Binding-site contacts:
Ligand atom O1P contacts residue SER223 of chain 4.B at 2.6 Å (h-bond).
Ligand atom O1P contacts residue TYR305 of chain 4.B at 2.5 Å (h-bond).
Ligand atom O5' contacts residue GLY222 of chain 4.B at 3.3 Å.
Ligand atom O6 contacts residue MET308 of chain 4.B at 3.1 Å (h-bond).
Ligand atom O2P contacts residue GLY260 of chain 4.B at 2.9 Å (h-bond).
Ligand atom C2' contacts residue ASP258 of chain 4.B at 3.4 Å.
Ligand atom N7 contacts residue GLY307 of chain 4.B at 3.2 Å.
Ligand atom C8 contacts residue MET79 of chain 4.B at 3.5 Å (hydrophobic).
Ligand atom O4' contacts residue GLY222 of chain 4.B at 3.8 Å.
Ligand atom C3' contacts residue ASP258 of chain 4.B at 3.4 Å.
Ligand atom P contacts residue SER223 of chain 4.B at 3.6 Å.
Ligand atom O3' contacts residue ARG216 of chain 4.B at 3.3 Å (salt-bridge).
Ligand atom O6 contacts residue GLY307 of chain 4.B at 3.4 Å.
Ligand atom O3P contacts residue GLY281 of chain 4.B at 3.0 Å (h-bond).
Ligand atom O2' contacts residue ASN197 of chain 4.B at 3.7 Å.
Ligand atom O6 contacts residue GLY309 of chain 4.B at 2.4 Å (h-bond).
Ligand atom O1P contacts residue GLY282 of chain 4.B at 3.0 Å (h-bond).
Ligand atom O3' contacts residue MET279 of chain 4.B at 3.6 Å (h-bond).
Ligand atom P contacts residue TYR305 of chain 4.B at 3.7 Å.
Ligand atom C5 contacts residue MET308 of chain 4.B at 3.7 Å (hydrophobic).
Ligand atom C2' contacts residue ARG216 of chain 4.B at 3.5 Å.
Ligand atom C6 contacts residue GLY309 of chain 4.B at 3.4 Å.
Ligand atom O3' contacts residue ASP258 of chain 4.B at 2.5 Å (salt-bridge).
Ligand atom N3 contacts residue CYS225 of chain 4.B at 3.5 Å (h-bond).
Ligand atom C2 contacts residue THR227 of chain 4.B at 3.7 Å.
Ligand atom O3P contacts residue GLY282 of chain 4.B at 3.4 Å (h-bond).
Ligand atom O2P contacts residue GLY222 of chain 4.B at 3.6 Å.
Ligand atom C5' contacts residue TYR305 of chain 4.B at 3.6 Å (hydrophobic).
Ligand atom O2P contacts residue SER223 of chain 4.B at 3.0 Å (h-bond).
Ligand atom O5' contacts residue GLY259 of chain 4.B at 3.6 Å.
Ligand atom O2' contacts residue ASP258 of chain 4.B at 2.3 Å (salt-bridge).
Ligand atom O3' contacts residue SER77 of chain 4.B at 2.7 Å (h-bond).
Ligand atom N7 contacts residue MET308 of chain 4.B at 3.1 Å (h-bond).
Ligand atom O2' contacts residue ARG216 of chain 4.B at 3.4 Å (salt-bridge).
Ligand atom N7 contacts residue ILE224 of chain 4.B at 3.4 Å.
Ligand atom C3' contacts residue SER77 of chain 4.B at 3.4 Å.
Ligand atom C8 contacts residue ILE224 of chain 4.B at 3.3 Å (hydrophobic).
Ligand atom C2 contacts residue CYS225 of chain 4.B at 3.2 Å (hydrophobic).
Ligand atom N1 contacts residue GLN339 of chain 4.B at 3.6 Å (h-bond).
Ligand atom C4' contacts residue ASP258 of chain 4.B at 3.4 Å.

The small molecule below binds the protein below.
Small molecule (SMILES): O=c1[nH]cnc2c1ncn2[C@@H]1O[C@H](COP(=O)(O)O)[C@@H](O)[C@H]1O

Sequence of chain 4.B:
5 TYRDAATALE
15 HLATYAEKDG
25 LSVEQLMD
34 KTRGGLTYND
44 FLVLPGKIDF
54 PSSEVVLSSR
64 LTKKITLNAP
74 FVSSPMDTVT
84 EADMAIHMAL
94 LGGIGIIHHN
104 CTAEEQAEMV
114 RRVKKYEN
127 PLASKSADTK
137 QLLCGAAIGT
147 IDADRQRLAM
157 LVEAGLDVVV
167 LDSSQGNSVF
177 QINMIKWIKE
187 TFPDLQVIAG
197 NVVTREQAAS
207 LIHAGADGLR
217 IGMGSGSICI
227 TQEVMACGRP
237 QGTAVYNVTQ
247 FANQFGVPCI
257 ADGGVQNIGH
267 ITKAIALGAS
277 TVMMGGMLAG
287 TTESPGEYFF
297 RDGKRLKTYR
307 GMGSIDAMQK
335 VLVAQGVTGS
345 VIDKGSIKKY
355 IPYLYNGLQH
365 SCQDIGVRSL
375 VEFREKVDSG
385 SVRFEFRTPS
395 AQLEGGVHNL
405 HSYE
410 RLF